Sequence of chain 1.A:
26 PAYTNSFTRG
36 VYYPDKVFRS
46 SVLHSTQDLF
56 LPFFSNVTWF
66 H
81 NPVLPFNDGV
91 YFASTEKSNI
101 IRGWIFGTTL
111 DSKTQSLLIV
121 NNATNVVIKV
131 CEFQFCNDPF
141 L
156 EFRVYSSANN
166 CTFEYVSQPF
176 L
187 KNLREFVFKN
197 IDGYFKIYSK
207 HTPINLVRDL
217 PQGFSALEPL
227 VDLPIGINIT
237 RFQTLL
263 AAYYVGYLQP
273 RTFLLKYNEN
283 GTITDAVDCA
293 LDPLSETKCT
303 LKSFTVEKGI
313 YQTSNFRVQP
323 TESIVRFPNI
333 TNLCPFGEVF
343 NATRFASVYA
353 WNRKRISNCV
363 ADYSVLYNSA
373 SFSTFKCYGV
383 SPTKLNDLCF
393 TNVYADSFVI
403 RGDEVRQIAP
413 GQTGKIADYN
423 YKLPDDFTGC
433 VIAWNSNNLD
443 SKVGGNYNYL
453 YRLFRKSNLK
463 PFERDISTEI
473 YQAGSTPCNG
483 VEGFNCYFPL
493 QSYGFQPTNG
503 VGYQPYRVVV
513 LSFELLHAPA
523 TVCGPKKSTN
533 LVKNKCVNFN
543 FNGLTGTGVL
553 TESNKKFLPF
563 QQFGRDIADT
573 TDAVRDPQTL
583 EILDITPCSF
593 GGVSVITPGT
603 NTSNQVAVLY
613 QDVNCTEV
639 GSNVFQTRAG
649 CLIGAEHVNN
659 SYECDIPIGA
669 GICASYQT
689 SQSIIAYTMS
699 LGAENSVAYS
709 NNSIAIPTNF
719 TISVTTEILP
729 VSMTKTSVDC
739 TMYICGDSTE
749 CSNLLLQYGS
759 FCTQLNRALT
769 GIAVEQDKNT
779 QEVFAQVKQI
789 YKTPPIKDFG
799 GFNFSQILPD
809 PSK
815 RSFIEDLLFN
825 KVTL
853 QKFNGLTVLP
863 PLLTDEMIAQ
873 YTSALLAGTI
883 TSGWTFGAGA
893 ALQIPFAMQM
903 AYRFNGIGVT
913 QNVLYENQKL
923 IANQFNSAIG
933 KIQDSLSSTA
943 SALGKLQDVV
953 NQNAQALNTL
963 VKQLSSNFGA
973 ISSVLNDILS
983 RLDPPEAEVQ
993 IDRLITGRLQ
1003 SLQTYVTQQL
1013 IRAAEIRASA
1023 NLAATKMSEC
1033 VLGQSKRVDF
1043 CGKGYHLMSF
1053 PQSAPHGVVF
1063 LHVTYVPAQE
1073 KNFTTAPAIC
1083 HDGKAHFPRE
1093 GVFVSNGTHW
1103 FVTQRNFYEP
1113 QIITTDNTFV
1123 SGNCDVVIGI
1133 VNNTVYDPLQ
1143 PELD

Sequence of chain 1.B:
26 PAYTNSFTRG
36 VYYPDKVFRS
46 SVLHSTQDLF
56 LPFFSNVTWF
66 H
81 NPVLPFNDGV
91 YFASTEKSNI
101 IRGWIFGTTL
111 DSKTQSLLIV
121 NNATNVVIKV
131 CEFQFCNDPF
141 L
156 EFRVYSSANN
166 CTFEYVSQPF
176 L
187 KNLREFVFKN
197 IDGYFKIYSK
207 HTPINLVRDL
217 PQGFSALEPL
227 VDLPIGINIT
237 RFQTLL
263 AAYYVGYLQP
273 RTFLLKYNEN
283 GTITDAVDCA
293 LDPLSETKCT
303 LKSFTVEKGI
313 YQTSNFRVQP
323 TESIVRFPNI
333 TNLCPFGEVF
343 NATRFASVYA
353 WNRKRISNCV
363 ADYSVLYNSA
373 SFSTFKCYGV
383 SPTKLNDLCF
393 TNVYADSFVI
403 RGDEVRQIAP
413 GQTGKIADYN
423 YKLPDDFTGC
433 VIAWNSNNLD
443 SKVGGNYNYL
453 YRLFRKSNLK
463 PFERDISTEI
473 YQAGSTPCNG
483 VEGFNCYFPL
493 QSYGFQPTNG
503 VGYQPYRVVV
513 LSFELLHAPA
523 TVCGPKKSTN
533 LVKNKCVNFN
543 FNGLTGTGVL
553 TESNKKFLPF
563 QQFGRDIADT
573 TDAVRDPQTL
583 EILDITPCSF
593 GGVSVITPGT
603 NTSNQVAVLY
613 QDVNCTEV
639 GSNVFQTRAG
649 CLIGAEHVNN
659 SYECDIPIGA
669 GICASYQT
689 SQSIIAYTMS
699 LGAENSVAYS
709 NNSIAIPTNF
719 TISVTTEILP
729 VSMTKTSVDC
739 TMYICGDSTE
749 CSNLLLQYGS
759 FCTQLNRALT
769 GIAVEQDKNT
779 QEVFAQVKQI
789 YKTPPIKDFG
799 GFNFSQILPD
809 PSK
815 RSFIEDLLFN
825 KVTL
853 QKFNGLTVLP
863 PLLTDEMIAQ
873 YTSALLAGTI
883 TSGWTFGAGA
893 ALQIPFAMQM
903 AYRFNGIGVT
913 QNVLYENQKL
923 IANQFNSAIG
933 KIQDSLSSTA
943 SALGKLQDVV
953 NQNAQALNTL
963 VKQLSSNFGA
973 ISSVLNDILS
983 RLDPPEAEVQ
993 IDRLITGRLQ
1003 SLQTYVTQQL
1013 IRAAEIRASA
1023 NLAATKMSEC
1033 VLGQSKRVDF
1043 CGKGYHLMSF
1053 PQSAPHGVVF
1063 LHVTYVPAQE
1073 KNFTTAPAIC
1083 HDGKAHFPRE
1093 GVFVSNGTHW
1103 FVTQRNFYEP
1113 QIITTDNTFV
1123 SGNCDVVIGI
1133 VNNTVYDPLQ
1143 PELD

A small-molecule ligand and the protein it binds are described below.
Small molecule (SMILES): CC(=O)N[C@@H]1[C@@H](O)[C@H](O)[C@@H](CO)O[C@H]1O

Binding-site contacts:
Ligand atom O7 contacts residue ILE1130 of chain 1.A at 4.3 Å.
Ligand atom C7 contacts residue ASN709 of chain 1.A at 3.1 Å.
Ligand atom O5 contacts residue ASP796 of chain 1.B at 3.5 Å (salt-bridge).
Ligand atom C4 contacts residue ASN709 of chain 1.A at 4.2 Å.
Ligand atom C5 contacts residue ASN709 of chain 1.A at 3.7 Å.
Ligand atom C8 contacts residue GLY1131 of chain 1.A at 3.9 Å.
Ligand atom O6 contacts residue ASP796 of chain 1.B at 4.5 Å.
Ligand atom C3 contacts residue ASN709 of chain 1.A at 3.8 Å.
Ligand atom C8 contacts residue ILE1130 of chain 1.A at 4.3 Å (hydrophobic).
Ligand atom N2 contacts residue ASN709 of chain 1.A at 2.9 Å (h-bond).
Ligand atom C8 contacts residue ASN709 of chain 1.A at 4.3 Å.
Ligand atom O5 contacts residue ASN709 of chain 1.A at 2.4 Å (h-bond).
Ligand atom C1 contacts residue ASP796 of chain 1.B at 4.0 Å.
Ligand atom C2 contacts residue ASN709 of chain 1.A at 2.5 Å.
Ligand atom C1 contacts residue ASN709 of chain 1.A at 1.4 Å.
Ligand atom O7 contacts residue ASN709 of chain 1.A at 2.9 Å (h-bond).